Binding-site contacts:
Ligand atom N1 contacts residue CYS145 of chain 1.A at 3.8 Å.
Ligand atom O contacts residue ASN142 of chain 1.A at 3.5 Å.
Ligand atom C contacts residue ASN142 of chain 1.A at 3.8 Å.
Ligand atom C14 contacts residue MET165 of chain 1.A at 3.7 Å (hydrophobic).
Ligand atom CL contacts residue MET49 of chain 1.A at 3.7 Å.
Ligand atom O2 contacts residue GLU166 of chain 1.A at 3.2 Å (salt-bridge).
Ligand atom C5 contacts residue PHE140 of chain 1.A at 3.5 Å (hydrophobic).
Ligand atom N contacts residue GLU166 of chain 1.A at 3.9 Å.
Ligand atom C15 contacts residue MET165 of chain 1.A at 3.7 Å (hydrophobic).
Ligand atom CL contacts residue ASP187 of chain 1.A at 3.5 Å.
Ligand atom C3 contacts residue ASN142 of chain 1.A at 3.7 Å.
Ligand atom C1 contacts residue DMS1 of chain 1.K at 3.6 Å.
Ligand atom N contacts residue PHE140 of chain 1.A at 3.8 Å.
Ligand atom C14 contacts residue MET49 of chain 1.A at 3.6 Å (hydrophobic).
Ligand atom C6 contacts residue GLU166 of chain 1.A at 3.9 Å.
Ligand atom C2 contacts residue ASN142 of chain 1.A at 3.7 Å.
Ligand atom C6 contacts residue HIS163 of chain 1.A at 3.2 Å.
Ligand atom C5 contacts residue HIS163 of chain 1.A at 3.8 Å.
Ligand atom N contacts residue SER144 of chain 1.A at 3.5 Å (h-bond).
Ligand atom CL contacts residue HIS41 of chain 1.A at 3.5 Å.
Ligand atom C3 contacts residue PHE140 of chain 1.A at 3.5 Å (hydrophobic).
Ligand atom CL contacts residue MET165 of chain 1.A at 3.8 Å.
Ligand atom C13 contacts residue MET49 of chain 1.A at 3.4 Å (hydrophobic).
Ligand atom C5 contacts residue GLU166 of chain 1.A at 3.4 Å.
Ligand atom C12 contacts residue GLN189 of chain 1.A at 3.3 Å.
Ligand atom C1 contacts residue ASN142 of chain 1.A at 3.8 Å.
Ligand atom C5 contacts residue LEU141 of chain 1.A at 3.6 Å (hydrophobic).
Ligand atom C3 contacts residue GLU166 of chain 1.A at 3.4 Å.
Ligand atom C15 contacts residue HIS41 of chain 1.A at 3.7 Å.
Ligand atom C6 contacts residue CYS145 of chain 1.A at 3.8 Å (hydrophobic).
Ligand atom C4 contacts residue PHE140 of chain 1.A at 3.9 Å (hydrophobic).
Ligand atom C4 contacts residue GLU166 of chain 1.A at 3.7 Å.
Ligand atom N contacts residue HIS163 of chain 1.A at 2.7 Å (h-bond).
Ligand atom C17 contacts residue ASN142 of chain 1.A at 3.8 Å.
Ligand atom O2 contacts residue DMS1 of chain 1.K at 3.5 Å.
Ligand atom C15 contacts residue HIS164 of chain 1.A at 3.4 Å.
Ligand atom C2 contacts residue DMS1 of chain 1.K at 3.7 Å.
Ligand atom C3 contacts residue LEU141 of chain 1.A at 3.6 Å (hydrophobic).
Ligand atom C4 contacts residue LEU141 of chain 1.A at 3.6 Å (hydrophobic).
Ligand atom O2 contacts residue MET165 of chain 1.A at 3.6 Å.

Sequence of chain 1.A:
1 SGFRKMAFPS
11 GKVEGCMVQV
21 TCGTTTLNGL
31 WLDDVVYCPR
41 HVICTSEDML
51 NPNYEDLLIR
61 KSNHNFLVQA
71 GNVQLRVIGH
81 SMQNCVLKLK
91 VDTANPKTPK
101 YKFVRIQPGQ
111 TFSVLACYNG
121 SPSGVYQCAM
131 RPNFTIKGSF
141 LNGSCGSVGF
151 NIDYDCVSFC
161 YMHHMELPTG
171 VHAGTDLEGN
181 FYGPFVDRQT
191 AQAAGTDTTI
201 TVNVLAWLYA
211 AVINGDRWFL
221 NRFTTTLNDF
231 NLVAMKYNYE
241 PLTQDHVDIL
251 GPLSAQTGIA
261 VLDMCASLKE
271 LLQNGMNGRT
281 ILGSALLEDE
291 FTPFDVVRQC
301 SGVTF

This protein binds this small molecule.
Small molecule (SMILES): O=C(Cc1cccc(Cl)c1)Nc1cncc2ccc(C(=O)O)cc12

Sequence of chain 1.B:
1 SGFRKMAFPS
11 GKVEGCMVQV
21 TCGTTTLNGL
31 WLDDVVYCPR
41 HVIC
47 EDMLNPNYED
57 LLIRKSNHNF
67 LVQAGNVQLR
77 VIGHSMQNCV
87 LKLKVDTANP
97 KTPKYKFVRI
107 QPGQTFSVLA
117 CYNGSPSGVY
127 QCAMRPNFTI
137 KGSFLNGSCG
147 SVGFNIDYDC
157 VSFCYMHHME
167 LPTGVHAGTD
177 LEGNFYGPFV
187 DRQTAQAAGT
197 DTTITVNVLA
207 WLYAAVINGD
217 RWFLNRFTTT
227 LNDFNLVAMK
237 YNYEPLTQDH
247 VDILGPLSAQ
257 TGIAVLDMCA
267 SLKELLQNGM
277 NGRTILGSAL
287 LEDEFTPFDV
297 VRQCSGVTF